This protein binds this small molecule.
Small molecule (SMILES): CC(=O)N[C@@H]1[C@@H](O)[C@H](O)[C@@H](CO)O[C@H]1O

Binding-site contacts:
Ligand atom O5 contacts residue GLU200 of chain 1.A at 3.6 Å (salt-bridge).
Ligand atom C1 contacts residue THR181 of chain 1.A at 4.5 Å.
Ligand atom C1 contacts residue ASN305 of chain 1.A at 4.0 Å.
Ligand atom C5 contacts residue ASN179 of chain 1.A at 3.6 Å.
Ligand atom O6 contacts residue THR181 of chain 1.A at 3.3 Å (h-bond).
Ligand atom C7 contacts residue ASN179 of chain 1.A at 3.5 Å.
Ligand atom C6 contacts residue THR181 of chain 1.A at 4.1 Å.
Ligand atom O5 contacts residue THR181 of chain 1.A at 4.0 Å.
Ligand atom O5 contacts residue ASN305 of chain 1.A at 4.5 Å.
Ligand atom O4 contacts residue LYS303 of chain 1.A at 3.9 Å.
Ligand atom C5 contacts residue GLU200 of chain 1.A at 4.4 Å.
Ligand atom O7 contacts residue ASN179 of chain 1.A at 3.6 Å (h-bond).
Ligand atom O6 contacts residue GLU200 of chain 1.A at 3.6 Å.
Ligand atom O5 contacts residue ASN179 of chain 1.A at 2.4 Å (h-bond).
Ligand atom C5 contacts residue THR181 of chain 1.A at 3.9 Å.
Ligand atom C2 contacts residue ASN179 of chain 1.A at 2.4 Å.
Ligand atom O6 contacts residue TYR198 of chain 1.A at 3.6 Å.
Ligand atom C3 contacts residue ASN179 of chain 1.A at 3.7 Å.
Ligand atom N2 contacts residue ASN179 of chain 1.A at 2.8 Å (h-bond).
Ligand atom N2 contacts residue VAL307 of chain 1.A at 4.2 Å.
Ligand atom C4 contacts residue ASN179 of chain 1.A at 4.2 Å.
Ligand atom C6 contacts residue GLU200 of chain 1.A at 4.0 Å.
Ligand atom C1 contacts residue ASN179 of chain 1.A at 1.4 Å.

Sequence of chain 1.A:
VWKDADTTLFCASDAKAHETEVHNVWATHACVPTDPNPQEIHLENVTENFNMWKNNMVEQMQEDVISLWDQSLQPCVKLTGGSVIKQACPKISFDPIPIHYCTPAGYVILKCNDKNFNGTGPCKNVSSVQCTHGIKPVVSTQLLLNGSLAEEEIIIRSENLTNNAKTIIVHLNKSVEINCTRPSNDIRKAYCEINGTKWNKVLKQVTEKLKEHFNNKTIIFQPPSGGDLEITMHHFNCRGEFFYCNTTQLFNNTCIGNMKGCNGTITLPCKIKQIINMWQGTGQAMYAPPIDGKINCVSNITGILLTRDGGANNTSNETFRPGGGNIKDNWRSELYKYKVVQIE